Sequence of chain 3.A:
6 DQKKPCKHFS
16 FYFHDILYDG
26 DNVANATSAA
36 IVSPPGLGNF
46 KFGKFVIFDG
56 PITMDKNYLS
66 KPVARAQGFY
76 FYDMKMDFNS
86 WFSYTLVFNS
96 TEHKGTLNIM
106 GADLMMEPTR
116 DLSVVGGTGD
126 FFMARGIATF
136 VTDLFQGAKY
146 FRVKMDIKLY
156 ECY

The protein below binds the small molecule below.
Small molecule (SMILES): CC(=O)N[C@H]1[C@H](O[C@H]2[C@H](O)[C@@H](NC(C)=O)CO[C@@H]2CO)O[C@H](CO)[C@@H](O)[C@@H]1O

Sequence of chain 2.A:
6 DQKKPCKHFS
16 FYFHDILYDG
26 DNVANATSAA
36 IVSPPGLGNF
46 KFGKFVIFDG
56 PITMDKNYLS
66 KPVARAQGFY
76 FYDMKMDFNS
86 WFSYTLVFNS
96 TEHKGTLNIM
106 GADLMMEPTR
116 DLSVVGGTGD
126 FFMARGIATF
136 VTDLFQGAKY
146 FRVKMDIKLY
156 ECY

Binding-site contacts:
Ligand atom C4 contacts residue ASN94 of chain 3.A at 4.3 Å.
Ligand atom C3 contacts residue GLU112 of chain 2.A at 3.7 Å.
Ligand atom O3 contacts residue GLU112 of chain 2.A at 4.0 Å.
Ligand atom O7 contacts residue LEU109 of chain 2.A at 4.2 Å.
Ligand atom C8 contacts residue ASN94 of chain 3.A at 3.3 Å.
Ligand atom C2 contacts residue GLU112 of chain 2.A at 3.6 Å.
Ligand atom C3 contacts residue ASN94 of chain 3.A at 3.9 Å.
Ligand atom C2 contacts residue ASN94 of chain 3.A at 2.6 Å.
Ligand atom O3 contacts residue MET111 of chain 2.A at 4.3 Å.
Ligand atom O7 contacts residue ASN94 of chain 3.A at 4.3 Å.
Ligand atom N2 contacts residue GLU112 of chain 2.A at 2.7 Å (salt-bridge).
Ligand atom C7 contacts residue GLU112 of chain 2.A at 3.5 Å.
Ligand atom C1 contacts residue ASN94 of chain 3.A at 1.5 Å.
Ligand atom C7 contacts residue ASN94 of chain 3.A at 3.4 Å.
Ligand atom O5 contacts residue ASN94 of chain 3.A at 2.3 Å (h-bond).
Ligand atom N2 contacts residue ASN94 of chain 3.A at 3.0 Å (h-bond).
Ligand atom C5 contacts residue ASN94 of chain 3.A at 3.6 Å.
Ligand atom O7 contacts residue GLU112 of chain 2.A at 3.5 Å (salt-bridge).
Ligand atom C1 contacts residue GLU112 of chain 2.A at 4.1 Å.
Ligand atom C7 contacts residue MET111 of chain 2.A at 4.5 Å (hydrophobic).
Ligand atom O7 contacts residue MET111 of chain 2.A at 3.8 Å.